A small-molecule ligand and the protein it binds are described below.
Small molecule (SMILES): Cc1ccc2occ(CC(=O)O)c2c1

Sequence of chain 1.A:
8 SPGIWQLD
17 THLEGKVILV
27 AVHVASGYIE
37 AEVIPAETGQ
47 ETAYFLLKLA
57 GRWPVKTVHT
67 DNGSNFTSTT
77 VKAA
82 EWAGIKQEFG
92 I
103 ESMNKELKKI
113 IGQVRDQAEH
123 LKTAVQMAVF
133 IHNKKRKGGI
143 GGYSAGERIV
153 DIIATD

Sequence of chain 2.A:
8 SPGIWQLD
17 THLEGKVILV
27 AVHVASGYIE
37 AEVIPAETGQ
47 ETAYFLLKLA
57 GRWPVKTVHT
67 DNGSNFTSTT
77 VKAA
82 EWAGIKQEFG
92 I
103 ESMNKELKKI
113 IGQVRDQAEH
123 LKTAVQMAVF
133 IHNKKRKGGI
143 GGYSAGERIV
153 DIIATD

Binding-site contacts:
Ligand atom C05 contacts residue THR125 of chain 1.A at 3.6 Å.
Ligand atom C05 contacts residue THR76 of chain 2.A at 4.1 Å.
Ligand atom O06 contacts residue TYR50 of chain 2.A at 3.4 Å (h-bond).
Ligand atom O12 contacts residue HIS122 of chain 1.A at 3.0 Å (h-bond).
Ligand atom C03 contacts residue LEU53 of chain 2.A at 4.1 Å (hydrophobic).
Ligand atom C07 contacts residue TYR50 of chain 2.A at 4.0 Å (hydrophobic).
Ligand atom C10 contacts residue ALA120 of chain 1.A at 4.1 Å (hydrophobic).
Ligand atom C10 contacts residue GLU121 of chain 1.A at 3.6 Å.
Ligand atom C07 contacts residue THR76 of chain 2.A at 4.1 Å.
Ligand atom O11 contacts residue ALA120 of chain 1.A at 3.4 Å.
Ligand atom C10 contacts residue HIS122 of chain 1.A at 3.9 Å.
Ligand atom O12 contacts residue ALA120 of chain 1.A at 4.0 Å.
Ligand atom C07 contacts residue GLN46 of chain 2.A at 3.5 Å.
Ligand atom C14 contacts residue THR125 of chain 1.A at 3.6 Å.
Ligand atom O12 contacts residue GLU121 of chain 1.A at 3.5 Å (salt-bridge).
Ligand atom C04 contacts residue ALA80 of chain 2.A at 3.7 Å (hydrophobic).
Ligand atom C14 contacts residue THR76 of chain 2.A at 3.6 Å.
Ligand atom C08 contacts residue THR76 of chain 2.A at 3.4 Å.
Ligand atom C13 contacts residue THR76 of chain 2.A at 3.4 Å.
Ligand atom C09 contacts residue THR125 of chain 1.A at 4.0 Å.
Ligand atom O06 contacts residue THR125 of chain 1.A at 3.8 Å.
Ligand atom O06 contacts residue GLN46 of chain 2.A at 3.8 Å.
Ligand atom O06 contacts residue ALA49 of chain 2.A at 3.8 Å.
Ligand atom O11 contacts residue GLU121 of chain 1.A at 2.9 Å (salt-bridge).
Ligand atom C10 contacts residue THR125 of chain 1.A at 3.5 Å.
Ligand atom C02 contacts residue MET129 of chain 1.A at 4.1 Å (hydrophobic).
Ligand atom C05 contacts residue ALA49 of chain 2.A at 3.9 Å (hydrophobic).
Ligand atom C04 contacts residue LEU53 of chain 2.A at 3.7 Å (hydrophobic).
Ligand atom C01 contacts residue MET129 of chain 1.A at 3.6 Å (hydrophobic).
Ligand atom C09 contacts residue THR76 of chain 2.A at 3.6 Å.
Ligand atom C09 contacts residue GLN46 of chain 2.A at 3.7 Å.
Ligand atom C02 contacts residue THR125 of chain 1.A at 3.9 Å.
Ligand atom C03 contacts residue ALA80 of chain 2.A at 3.6 Å (hydrophobic).
Ligand atom C08 contacts residue THR125 of chain 1.A at 3.5 Å.
Ligand atom C07 contacts residue THR125 of chain 1.A at 3.5 Å.
Ligand atom O12 contacts residue THR125 of chain 1.A at 2.9 Å (h-bond).
Ligand atom C04 contacts residue THR125 of chain 1.A at 3.9 Å.
Ligand atom C13 contacts residue THR125 of chain 1.A at 3.5 Å.
Ligand atom C03 contacts residue THR125 of chain 1.A at 4.0 Å.
Ligand atom C04 contacts residue ALA49 of chain 2.A at 3.8 Å (hydrophobic).